Binding-site contacts:
Ligand atom C8 contacts residue HIS378 of chain 1.B at 3.9 Å.
Ligand atom O3 contacts residue GLY676 of chain 1.B at 3.0 Å (h-bond).
Ligand atom N1 contacts residue HIS378 of chain 1.B at 3.0 Å (h-bond).
Ligand atom C5 contacts residue LEU137 of chain 1.B at 3.7 Å (hydrophobic).
Ligand atom O4 contacts residue GLY676 of chain 1.B at 2.7 Å (h-bond).
Ligand atom C7 contacts residue ASN285 of chain 1.B at 3.5 Å.
Ligand atom O6 contacts residue HIS378 of chain 1.B at 2.8 Å.
Ligand atom O6 contacts residue LEU140 of chain 1.B at 3.7 Å.
Ligand atom O2 contacts residue GLU673 of chain 1.B at 3.3 Å (salt-bridge).
Ligand atom C4 contacts residue ASN485 of chain 1.B at 3.9 Å.
Ligand atom C3 contacts residue GLY676 of chain 1.B at 3.7 Å.
Ligand atom C3 contacts residue GLU673 of chain 1.B at 3.5 Å.
Ligand atom C8 contacts residue ASN285 of chain 1.B at 3.9 Å.
Ligand atom C1 contacts residue HIS378 of chain 1.B at 3.9 Å.
Ligand atom C8 contacts residue THR379 of chain 1.B at 3.6 Å.
Ligand atom N1 contacts residue ASN285 of chain 1.B at 3.7 Å.
Ligand atom O5 contacts residue HIS378 of chain 1.B at 3.4 Å.
Ligand atom C6 contacts residue HIS378 of chain 1.B at 3.5 Å.
Ligand atom C6 contacts residue ASN485 of chain 1.B at 3.2 Å.
Ligand atom O3 contacts residue SER675 of chain 1.B at 2.9 Å (h-bond).
Ligand atom C5 contacts residue GLY136 of chain 1.B at 3.8 Å.
Ligand atom O7 contacts residue ASN285 of chain 1.B at 3.5 Å (h-bond).
Ligand atom C2 contacts residue HIS378 of chain 1.B at 3.7 Å.
Ligand atom O3 contacts residue ALA674 of chain 1.B at 3.3 Å (h-bond).
Ligand atom O7 contacts residue LEU137 of chain 1.B at 3.5 Å.
Ligand atom C7 contacts residue HIS378 of chain 1.B at 3.9 Å.
Ligand atom C6 contacts residue LEU140 of chain 1.B at 3.9 Å (hydrophobic).
Ligand atom O4 contacts residue SER675 of chain 1.B at 3.6 Å.
Ligand atom O4 contacts residue ASN485 of chain 1.B at 3.3 Å (h-bond).
Ligand atom C8 contacts residue ASP340 of chain 1.B at 3.2 Å.
Ligand atom O3 contacts residue GLU673 of chain 1.B at 2.8 Å (salt-bridge).
Ligand atom O2 contacts residue ASN285 of chain 1.B at 2.9 Å (h-bond).
Ligand atom O2 contacts residue TYR574 of chain 1.B at 3.1 Å (h-bond).
Ligand atom C8 contacts residue LEU137 of chain 1.B at 3.7 Å (hydrophobic).
Ligand atom C6 contacts residue GLY136 of chain 1.B at 3.9 Å.
Ligand atom C7 contacts residue LEU137 of chain 1.B at 3.9 Å (hydrophobic).
Ligand atom C4 contacts residue GLY676 of chain 1.B at 3.6 Å.
Ligand atom O6 contacts residue ASN485 of chain 1.B at 2.7 Å (h-bond).
Ligand atom O5 contacts residue LEU137 of chain 1.B at 3.8 Å.
Ligand atom O6 contacts residue VAL456 of chain 1.B at 3.4 Å.

This protein binds this small molecule.
Small molecule (SMILES): CC(=O)N[C@@H]1O[C@H](CO)[C@@H](O)[C@H](O)[C@H]1O

Sequence of chain 1.B:
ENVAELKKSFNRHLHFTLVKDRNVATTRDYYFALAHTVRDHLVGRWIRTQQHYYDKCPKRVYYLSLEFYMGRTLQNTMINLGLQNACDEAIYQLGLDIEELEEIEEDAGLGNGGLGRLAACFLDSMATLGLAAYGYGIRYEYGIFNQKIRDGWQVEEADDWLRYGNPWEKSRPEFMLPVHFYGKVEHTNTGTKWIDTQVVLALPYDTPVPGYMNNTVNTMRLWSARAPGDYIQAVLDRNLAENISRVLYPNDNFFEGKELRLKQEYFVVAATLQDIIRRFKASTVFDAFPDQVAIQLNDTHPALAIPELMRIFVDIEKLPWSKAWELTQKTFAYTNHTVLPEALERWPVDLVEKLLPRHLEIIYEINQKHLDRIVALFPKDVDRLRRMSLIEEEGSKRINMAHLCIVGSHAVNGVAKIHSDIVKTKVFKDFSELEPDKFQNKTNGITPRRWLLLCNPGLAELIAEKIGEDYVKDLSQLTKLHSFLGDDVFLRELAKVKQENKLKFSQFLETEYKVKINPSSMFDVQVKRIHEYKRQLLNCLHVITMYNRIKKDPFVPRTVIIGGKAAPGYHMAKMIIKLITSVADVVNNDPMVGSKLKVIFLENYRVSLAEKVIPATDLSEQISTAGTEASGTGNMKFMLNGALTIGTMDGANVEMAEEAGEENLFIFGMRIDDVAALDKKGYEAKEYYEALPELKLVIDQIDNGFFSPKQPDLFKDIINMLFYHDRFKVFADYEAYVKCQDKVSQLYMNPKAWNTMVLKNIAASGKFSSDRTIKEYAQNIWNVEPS